Binding-site contacts:
Ligand atom O21 contacts residue VAL48 of chain 1.A at 3.6 Å.
Ligand atom O26 contacts residue TYR49 of chain 1.A at 2.7 Å (h-bond).
Ligand atom O21 contacts residue TYR49 of chain 1.A at 3.5 Å.
Ligand atom C23 contacts residue TRP21 of chain 1.A at 3.4 Å (hydrophobic).
Ligand atom C20 contacts residue TRP220 of chain 1.A at 3.9 Å (hydrophobic).
Ligand atom C22 contacts residue TRP21 of chain 1.A at 3.8 Å (hydrophobic).
Ligand atom C5 contacts residue VAL48 of chain 1.A at 3.5 Å (hydrophobic).
Ligand atom C17 contacts residue TRP21 of chain 1.A at 3.7 Å (hydrophobic).
Ligand atom C24 contacts residue HIS111 of chain 1.A at 3.2 Å.
Ligand atom N19 contacts residue TRP220 of chain 1.A at 3.6 Å.
Ligand atom C2 contacts residue PHE123 of chain 1.A at 3.9 Å (hydrophobic).
Ligand atom C24 contacts residue NAP1 of chain 1.B at 3.6 Å.
Ligand atom O25 contacts residue TRP112 of chain 1.A at 3.0 Å (h-bond).
Ligand atom C22 contacts residue CYS299 of chain 1.A at 3.6 Å (hydrophobic).
Ligand atom C22 contacts residue TRP220 of chain 1.A at 3.6 Å (hydrophobic).
Ligand atom C11 contacts residue TRP220 of chain 1.A at 3.7 Å (hydrophobic).
Ligand atom O25 contacts residue NAP1 of chain 1.B at 3.6 Å (h-bond).
Ligand atom C20 contacts residue TRP21 of chain 1.A at 3.6 Å (hydrophobic).
Ligand atom F27 contacts residue GLN50 of chain 1.A at 3.6 Å.
Ligand atom O26 contacts residue HIS111 of chain 1.A at 2.7 Å (h-bond).
Ligand atom CL1 contacts residue LEU302 of chain 1.A at 3.9 Å.
Ligand atom O25 contacts residue HIS111 of chain 1.A at 3.2 Å (h-bond).
Ligand atom C24 contacts residue TYR49 of chain 1.A at 3.8 Å (hydrophobic).
Ligand atom C15 contacts residue TRP220 of chain 1.A at 3.5 Å (hydrophobic).
Ligand atom C3 contacts residue TRP21 of chain 1.A at 3.6 Å (hydrophobic).
Ligand atom N18 contacts residue TRP21 of chain 1.A at 3.3 Å.
Ligand atom F27 contacts residue VAL48 of chain 1.A at 2.7 Å.
Ligand atom C13 contacts residue TRP220 of chain 1.A at 3.2 Å (hydrophobic).
Ligand atom C3 contacts residue VAL48 of chain 1.A at 3.8 Å (hydrophobic).
Ligand atom C7 contacts residue TRP21 of chain 1.A at 3.9 Å (hydrophobic).
Ligand atom C14 contacts residue SER303 of chain 1.A at 3.8 Å.
Ligand atom N9 contacts residue PHE123 of chain 1.A at 3.6 Å.
Ligand atom C8 contacts residue PHE123 of chain 1.A at 3.6 Å (hydrophobic).
Ligand atom O21 contacts residue TRP21 of chain 1.A at 3.2 Å (h-bond).
Ligand atom C10 contacts residue PHE123 of chain 1.A at 3.5 Å (hydrophobic).
Ligand atom C1 contacts residue TRP21 of chain 1.A at 3.9 Å (hydrophobic).
Ligand atom C12 contacts residue PHE123 of chain 1.A at 3.3 Å (hydrophobic).
Ligand atom O26 contacts residue NAP1 of chain 1.B at 3.0 Å.
Ligand atom CL1 contacts residue SER303 of chain 1.A at 3.8 Å.
Ligand atom C11 contacts residue PHE123 of chain 1.A at 3.8 Å (hydrophobic).

Sequence of chain 1.A:
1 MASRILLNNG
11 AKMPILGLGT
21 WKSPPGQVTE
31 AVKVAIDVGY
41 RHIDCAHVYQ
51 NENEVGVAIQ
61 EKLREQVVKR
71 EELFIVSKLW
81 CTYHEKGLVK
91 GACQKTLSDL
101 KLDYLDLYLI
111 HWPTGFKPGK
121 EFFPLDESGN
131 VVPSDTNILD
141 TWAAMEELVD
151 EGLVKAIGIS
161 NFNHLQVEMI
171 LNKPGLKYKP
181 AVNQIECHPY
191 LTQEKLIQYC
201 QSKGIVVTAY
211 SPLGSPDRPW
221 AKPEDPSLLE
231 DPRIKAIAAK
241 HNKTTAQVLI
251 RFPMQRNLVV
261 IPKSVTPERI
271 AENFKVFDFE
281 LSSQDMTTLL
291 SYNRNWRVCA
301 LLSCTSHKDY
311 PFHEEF

The small molecule below binds the protein below.
Small molecule (SMILES): CC1=Nc2c(-c3ccc(Cl)cc3)nc3ccc(F)cc3c2[C@@H](O)N1CC(=O)O